Binding-site contacts:
Ligand atom C4 contacts residue ASN276 of chain 1.D at 4.2 Å.
Ligand atom C7 contacts residue ASN276 of chain 1.D at 3.7 Å.
Ligand atom C3 contacts residue ASN276 of chain 1.D at 3.8 Å.
Ligand atom C1 contacts residue ASN276 of chain 1.D at 1.4 Å.
Ligand atom O5 contacts residue ALA279 of chain 1.D at 4.2 Å.
Ligand atom C5 contacts residue ASN276 of chain 1.D at 3.7 Å.
Ligand atom C2 contacts residue ASN276 of chain 1.D at 2.5 Å.
Ligand atom C1 contacts residue ALA279 of chain 1.D at 4.3 Å (hydrophobic).
Ligand atom C1 contacts residue ASN273 of chain 1.D at 4.5 Å.
Ligand atom O7 contacts residue ASN276 of chain 1.D at 4.0 Å.
Ligand atom N2 contacts residue ASN276 of chain 1.D at 2.9 Å (h-bond).
Ligand atom O5 contacts residue ASN276 of chain 1.D at 2.4 Å (h-bond).

This protein binds this small molecule.
Small molecule (SMILES): CC(=O)N[C@@H]1[C@@H](O)[C@H](O)[C@@H](CO)O[C@H]1O

Sequence of chain 1.D:
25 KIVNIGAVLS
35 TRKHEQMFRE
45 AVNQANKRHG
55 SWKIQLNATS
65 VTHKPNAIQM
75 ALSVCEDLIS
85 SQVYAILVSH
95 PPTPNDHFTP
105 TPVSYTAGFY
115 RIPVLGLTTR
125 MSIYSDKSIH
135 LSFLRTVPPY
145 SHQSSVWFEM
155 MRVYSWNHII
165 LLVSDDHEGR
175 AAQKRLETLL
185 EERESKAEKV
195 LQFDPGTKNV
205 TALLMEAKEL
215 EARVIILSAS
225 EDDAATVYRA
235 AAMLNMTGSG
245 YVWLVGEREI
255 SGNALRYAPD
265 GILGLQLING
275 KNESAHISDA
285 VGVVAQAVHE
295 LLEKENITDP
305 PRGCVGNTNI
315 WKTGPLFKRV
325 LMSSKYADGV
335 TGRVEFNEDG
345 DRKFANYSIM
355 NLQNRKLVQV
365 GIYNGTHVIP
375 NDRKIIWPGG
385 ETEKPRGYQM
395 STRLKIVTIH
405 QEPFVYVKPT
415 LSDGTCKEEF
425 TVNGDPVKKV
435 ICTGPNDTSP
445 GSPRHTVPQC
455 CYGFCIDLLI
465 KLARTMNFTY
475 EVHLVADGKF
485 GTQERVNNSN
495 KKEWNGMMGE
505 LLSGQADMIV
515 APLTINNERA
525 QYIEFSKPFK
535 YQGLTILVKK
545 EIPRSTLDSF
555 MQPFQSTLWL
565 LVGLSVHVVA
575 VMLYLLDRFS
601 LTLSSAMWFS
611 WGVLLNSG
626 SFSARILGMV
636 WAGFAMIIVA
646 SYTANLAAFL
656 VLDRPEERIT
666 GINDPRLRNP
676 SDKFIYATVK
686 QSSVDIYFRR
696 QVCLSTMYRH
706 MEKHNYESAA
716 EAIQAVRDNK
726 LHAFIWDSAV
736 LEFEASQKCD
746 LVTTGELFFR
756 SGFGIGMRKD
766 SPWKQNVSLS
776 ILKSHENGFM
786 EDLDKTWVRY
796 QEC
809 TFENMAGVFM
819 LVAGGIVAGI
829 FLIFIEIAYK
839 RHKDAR